Sequence of chain 1.A:
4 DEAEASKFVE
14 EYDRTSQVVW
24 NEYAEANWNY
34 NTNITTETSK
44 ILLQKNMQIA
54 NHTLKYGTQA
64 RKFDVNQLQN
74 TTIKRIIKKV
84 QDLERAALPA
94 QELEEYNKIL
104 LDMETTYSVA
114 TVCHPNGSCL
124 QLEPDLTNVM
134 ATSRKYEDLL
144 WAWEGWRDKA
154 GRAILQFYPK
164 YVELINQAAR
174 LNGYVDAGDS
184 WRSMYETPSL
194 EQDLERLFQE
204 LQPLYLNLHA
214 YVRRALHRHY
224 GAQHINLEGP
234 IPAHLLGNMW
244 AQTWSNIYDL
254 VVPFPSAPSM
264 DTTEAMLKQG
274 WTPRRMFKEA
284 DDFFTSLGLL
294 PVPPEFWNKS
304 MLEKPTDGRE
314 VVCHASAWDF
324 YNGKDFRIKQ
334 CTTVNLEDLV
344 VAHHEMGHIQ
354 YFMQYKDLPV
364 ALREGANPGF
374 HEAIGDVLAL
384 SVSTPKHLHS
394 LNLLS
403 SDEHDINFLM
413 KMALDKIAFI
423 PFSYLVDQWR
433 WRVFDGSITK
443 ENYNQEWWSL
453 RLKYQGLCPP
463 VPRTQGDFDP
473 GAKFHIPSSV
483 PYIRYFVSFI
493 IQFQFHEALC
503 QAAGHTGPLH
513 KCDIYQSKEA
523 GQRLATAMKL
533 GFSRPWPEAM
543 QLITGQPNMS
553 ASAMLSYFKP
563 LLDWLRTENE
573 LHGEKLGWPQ

A protein and the small-molecule ligand that binds it are described below.
Small molecule (SMILES): CC(=O)N[C@@H]1[C@@H](O)[C@H](O)[C@@H](CO)O[C@H]1O

Binding-site contacts:
Ligand atom C2 contacts residue ASN54 of chain 1.A at 2.5 Å.
Ligand atom C4 contacts residue ASN54 of chain 1.A at 4.3 Å.
Ligand atom N2 contacts residue ASN54 of chain 1.A at 3.0 Å (h-bond).
Ligand atom C3 contacts residue ASN54 of chain 1.A at 3.8 Å.
Ligand atom C1 contacts residue ASN54 of chain 1.A at 1.4 Å.
Ligand atom C7 contacts residue ASN54 of chain 1.A at 3.0 Å.
Ligand atom O7 contacts residue ASN54 of chain 1.A at 3.0 Å (h-bond).
Ligand atom C5 contacts residue ASN54 of chain 1.A at 3.7 Å.
Ligand atom C8 contacts residue ASN54 of chain 1.A at 3.6 Å.
Ligand atom O5 contacts residue ASN54 of chain 1.A at 2.4 Å (h-bond).